Binding-site contacts:
Ligand atom C1 contacts residue TYR361 of chain 1.B at 3.4 Å (hydrophobic).
Ligand atom SD contacts residue PRO152 of chain 1.B at 3.7 Å.
Ligand atom OT2 contacts residue TYR169 of chain 1.A at 3.6 Å.
Ligand atom O20 contacts residue TYR169 of chain 1.A at 3.7 Å.
Ligand atom CE contacts residue PRO152 of chain 1.B at 3.6 Å (hydrophobic).
Ligand atom SG contacts residue ZN1 of chain 1.D at 2.7 Å.
Ligand atom CE contacts residue ALA98 of chain 1.B at 3.2 Å (hydrophobic).
Ligand atom C11 contacts residue TRP303 of chain 1.B at 3.5 Å (hydrophobic).
Ligand atom C13 contacts residue ARG202 of chain 1.B at 3.8 Å.
Ligand atom CB5 contacts residue ARG202 of chain 1.B at 3.7 Å.
Ligand atom C3 contacts residue TYR361 of chain 1.B at 3.1 Å (hydrophobic).
Ligand atom SD contacts residue ALA151 of chain 1.B at 3.7 Å.
Ligand atom CG contacts residue SER99 of chain 1.B at 3.8 Å.
Ligand atom CA5 contacts residue ARG202 of chain 1.B at 3.5 Å.
Ligand atom O23 contacts residue ARG202 of chain 1.B at 2.6 Å (salt-bridge).
Ligand atom C2 contacts residue TYR300 of chain 1.B at 3.3 Å (hydrophobic).
Ligand atom C11 contacts residue CYS254 of chain 1.B at 3.7 Å (hydrophobic).
Ligand atom CG3 contacts residue TYR361 of chain 1.B at 3.7 Å (hydrophobic).
Ligand atom SD contacts residue TRP102 of chain 1.B at 3.3 Å (h-bond).
Ligand atom CE contacts residue TYR134 of chain 1.A at 3.5 Å (hydrophobic).
Ligand atom N4 contacts residue TYR169 of chain 1.A at 3.5 Å.
Ligand atom C22 contacts residue ARG202 of chain 1.B at 3.5 Å.
Ligand atom OT1 contacts residue GLN170 of chain 1.A at 2.8 Å (h-bond).
Ligand atom SG contacts residue HIS362 of chain 1.B at 3.8 Å.
Ligand atom C7 contacts residue GLY250 of chain 1.B at 3.6 Å.
Ligand atom C6 contacts residue GLY250 of chain 1.B at 3.7 Å.
Ligand atom SG contacts residue ASP297 of chain 1.B at 3.3 Å (salt-bridge).
Ligand atom C14 contacts residue TYR205 of chain 1.B at 3.6 Å (hydrophobic).
Ligand atom C13 contacts residue TRP102 of chain 1.B at 3.6 Å (hydrophobic).
Ligand atom C8 contacts residue TYR169 of chain 1.A at 3.7 Å (hydrophobic).
Ligand atom C2 contacts residue CYS299 of chain 1.B at 3.7 Å (hydrophobic).
Ligand atom CB2 contacts residue ZN1 of chain 1.D at 3.7 Å.
Ligand atom C24 contacts residue TYR169 of chain 1.A at 3.6 Å (hydrophobic).
Ligand atom SD contacts residue SER99 of chain 1.B at 3.5 Å (h-bond).
Ligand atom C3 contacts residue TYR300 of chain 1.B at 3.6 Å (hydrophobic).
Ligand atom CB2 contacts residue TYR361 of chain 1.B at 3.5 Å (hydrophobic).
Ligand atom C5 contacts residue HIS248 of chain 1.B at 3.7 Å.
Ligand atom CD1 contacts residue TRP106 of chain 1.B at 3.8 Å (hydrophobic).
Ligand atom C1 contacts residue TYR300 of chain 1.B at 3.7 Å (hydrophobic).
Ligand atom CG2 contacts residue LYS167 of chain 1.A at 3.3 Å.

Sequence of chain 1.A:
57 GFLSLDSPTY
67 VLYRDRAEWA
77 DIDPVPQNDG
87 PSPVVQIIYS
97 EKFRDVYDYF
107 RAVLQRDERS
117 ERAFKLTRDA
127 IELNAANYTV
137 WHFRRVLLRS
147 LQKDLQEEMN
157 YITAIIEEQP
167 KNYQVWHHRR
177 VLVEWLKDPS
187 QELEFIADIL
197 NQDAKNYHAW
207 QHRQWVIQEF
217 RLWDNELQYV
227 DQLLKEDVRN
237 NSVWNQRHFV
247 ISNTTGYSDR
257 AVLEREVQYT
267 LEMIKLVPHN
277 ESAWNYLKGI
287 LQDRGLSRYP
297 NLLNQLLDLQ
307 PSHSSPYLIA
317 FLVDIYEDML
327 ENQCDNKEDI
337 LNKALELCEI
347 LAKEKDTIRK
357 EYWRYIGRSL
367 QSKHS

This small molecule binds to this protein.
Small molecule (SMILES): CC[C@H](C)[C@H](NC(=O)[C@@H](NC(=O)[C@H](CSC/C=C(\C)CC/C=C(\C)CCC=C(C)C)NC(C)=O)C(C)C)C(=O)N[C@@H](CCSC)C(=O)O

Sequence of chain 1.B:
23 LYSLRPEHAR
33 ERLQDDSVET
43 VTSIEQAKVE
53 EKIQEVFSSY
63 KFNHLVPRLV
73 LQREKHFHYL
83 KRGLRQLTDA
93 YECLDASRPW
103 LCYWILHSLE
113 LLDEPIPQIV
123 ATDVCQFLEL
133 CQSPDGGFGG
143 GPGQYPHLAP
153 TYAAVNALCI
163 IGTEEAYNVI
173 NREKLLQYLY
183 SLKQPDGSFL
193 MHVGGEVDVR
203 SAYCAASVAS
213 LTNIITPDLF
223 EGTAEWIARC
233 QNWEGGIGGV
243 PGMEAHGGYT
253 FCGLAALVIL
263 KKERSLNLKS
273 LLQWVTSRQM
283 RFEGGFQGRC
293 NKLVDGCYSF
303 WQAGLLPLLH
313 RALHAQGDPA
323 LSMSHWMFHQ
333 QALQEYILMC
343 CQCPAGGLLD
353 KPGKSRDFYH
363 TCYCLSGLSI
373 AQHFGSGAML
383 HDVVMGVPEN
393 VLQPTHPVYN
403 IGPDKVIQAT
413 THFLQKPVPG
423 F